Sequence of chain 1.A:
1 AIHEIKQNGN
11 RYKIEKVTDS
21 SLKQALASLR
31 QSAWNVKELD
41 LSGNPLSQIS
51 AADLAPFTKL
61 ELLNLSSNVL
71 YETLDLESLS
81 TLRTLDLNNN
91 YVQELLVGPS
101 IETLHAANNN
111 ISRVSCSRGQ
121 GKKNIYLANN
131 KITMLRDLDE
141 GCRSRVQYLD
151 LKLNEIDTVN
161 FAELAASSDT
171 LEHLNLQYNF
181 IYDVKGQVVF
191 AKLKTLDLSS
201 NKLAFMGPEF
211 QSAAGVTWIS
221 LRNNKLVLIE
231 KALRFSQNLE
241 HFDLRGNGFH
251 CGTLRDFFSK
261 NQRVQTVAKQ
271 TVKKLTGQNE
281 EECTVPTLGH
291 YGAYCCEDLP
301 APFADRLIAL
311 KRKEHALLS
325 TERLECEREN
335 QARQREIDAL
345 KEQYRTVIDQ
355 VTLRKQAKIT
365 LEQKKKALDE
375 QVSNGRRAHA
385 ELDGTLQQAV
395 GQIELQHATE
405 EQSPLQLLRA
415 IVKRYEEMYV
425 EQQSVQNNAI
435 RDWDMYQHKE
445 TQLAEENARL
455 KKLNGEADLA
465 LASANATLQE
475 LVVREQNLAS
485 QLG

Binding-site contacts:
Ligand atom C7 contacts residue ASN64 of chain 1.A at 3.6 Å.
Ligand atom C1 contacts residue SER66 of chain 1.A at 4.1 Å.
Ligand atom C8 contacts residue LEU62 of chain 1.A at 4.3 Å (hydrophobic).
Ligand atom C5 contacts residue ASN64 of chain 1.A at 3.6 Å.
Ligand atom C1 contacts residue ASN64 of chain 1.A at 1.4 Å.
Ligand atom C7 contacts residue ASP86 of chain 1.A at 3.7 Å.
Ligand atom C7 contacts residue THR350 of chain 1.A at 4.3 Å.
Ligand atom O3 contacts residue ASP86 of chain 1.A at 4.4 Å.
Ligand atom C6 contacts residue SER42 of chain 1.A at 4.2 Å.
Ligand atom C8 contacts residue THR84 of chain 1.A at 4.0 Å.
Ligand atom C4 contacts residue ASN64 of chain 1.A at 4.2 Å.
Ligand atom O7 contacts residue ASN64 of chain 1.A at 4.0 Å.
Ligand atom C7 contacts residue VAL351 of chain 1.A at 4.1 Å (hydrophobic).
Ligand atom O5 contacts residue ASP40 of chain 1.A at 4.4 Å.
Ligand atom C8 contacts residue VAL351 of chain 1.A at 3.9 Å (hydrophobic).
Ligand atom C8 contacts residue THR350 of chain 1.A at 4.4 Å.
Ligand atom O6 contacts residue SER42 of chain 1.A at 3.2 Å (h-bond).
Ligand atom C6 contacts residue THR350 of chain 1.A at 3.8 Å.
Ligand atom C5 contacts residue THR350 of chain 1.A at 4.5 Å.
Ligand atom C5 contacts residue SER66 of chain 1.A at 4.5 Å.
Ligand atom O5 contacts residue ASN64 of chain 1.A at 2.3 Å (h-bond).
Ligand atom N2 contacts residue ASP86 of chain 1.A at 2.8 Å (salt-bridge).
Ligand atom O6 contacts residue THR350 of chain 1.A at 3.1 Å.
Ligand atom O7 contacts residue VAL351 of chain 1.A at 3.2 Å (h-bond).
Ligand atom O5 contacts residue SER42 of chain 1.A at 3.7 Å.
Ligand atom C3 contacts residue ASP86 of chain 1.A at 3.8 Å.
Ligand atom N2 contacts residue ASN64 of chain 1.A at 2.9 Å (h-bond).
Ligand atom C8 contacts residue ASP86 of chain 1.A at 3.8 Å.
Ligand atom O7 contacts residue ARG349 of chain 1.A at 4.3 Å.
Ligand atom O7 contacts residue THR350 of chain 1.A at 3.3 Å.
Ligand atom C8 contacts residue HIS105 of chain 1.A at 4.0 Å.
Ligand atom C1 contacts residue ASP86 of chain 1.A at 3.5 Å.
Ligand atom C2 contacts residue ASP86 of chain 1.A at 3.5 Å.
Ligand atom O5 contacts residue SER66 of chain 1.A at 4.4 Å.
Ligand atom C2 contacts residue ASN64 of chain 1.A at 2.4 Å.
Ligand atom C3 contacts residue ASN64 of chain 1.A at 3.8 Å.
Ligand atom O7 contacts residue LEU62 of chain 1.A at 4.2 Å.

A small-molecule ligand and the protein it binds are described below.
Small molecule (SMILES): CC(=O)N[C@H]1[C@H](O[C@H]2[C@H](O)[C@@H](NC(C)=O)CO[C@@H]2CO)O[C@H](CO)[C@@H](O)[C@@H]1O